A small-molecule ligand and the protein it binds are described below.
Small molecule (SMILES): CC1C[C@@H](O)C([C@H](O)COc2cccc3ccccc23)[C@@H](O)C1

Binding-site contacts:
Ligand atom C14 contacts residue PHE353 of chain 1.A at 3.5 Å (hydrophobic).
Ligand atom C4 contacts residue PHE391 of chain 1.A at 3.6 Å (hydrophobic).
Ligand atom C19 contacts residue PHE353 of chain 1.A at 3.2 Å (hydrophobic).
Ligand atom O3 contacts residue GLU366 of chain 1.A at 3.2 Å (salt-bridge).
Ligand atom O12 contacts residue PHE391 of chain 1.A at 3.2 Å (h-bond).
Ligand atom O10 contacts residue MPD1 of chain 1.E at 3.6 Å.
Ligand atom O10 contacts residue PHE396 of chain 1.A at 3.6 Å.
Ligand atom O11 contacts residue CO1 of chain 1.B at 2.0 Å.
Ligand atom O3 contacts residue HIS280 of chain 1.A at 3.3 Å (h-bond).
Ligand atom C9 contacts residue CO1 of chain 1.B at 3.2 Å.
Ligand atom C20 contacts residue ILE352 of chain 1.A at 3.8 Å (hydrophobic).
Ligand atom C7 contacts residue PRO252 of chain 1.A at 3.8 Å (hydrophobic).
Ligand atom O11 contacts residue VAL200 of chain 1.A at 3.7 Å.
Ligand atom O12 contacts residue GLN351 of chain 1.A at 3.5 Å (h-bond).
Ligand atom C6 contacts residue ASN254 of chain 1.A at 3.3 Å.
Ligand atom C20 contacts residue PHE353 of chain 1.A at 3.6 Å (hydrophobic).
Ligand atom C21 contacts residue LEU340 of chain 1.A at 3.7 Å (hydrophobic).
Ligand atom C18 contacts residue GLY392 of chain 1.A at 3.6 Å.
Ligand atom C22 contacts residue LEU340 of chain 1.A at 3.5 Å (hydrophobic).
Ligand atom O12 contacts residue PHE353 of chain 1.A at 3.5 Å.
Ligand atom O3 contacts residue PHE391 of chain 1.A at 3.4 Å (h-bond).
Ligand atom C1 contacts residue PHE391 of chain 1.A at 3.2 Å (hydrophobic).
Ligand atom C23 contacts residue SER239 of chain 1.A at 3.8 Å.
Ligand atom C9 contacts residue HIS280 of chain 1.A at 3.6 Å.
Ligand atom O3 contacts residue CO1 of chain 1.B at 2.1 Å.
Ligand atom C8 contacts residue PHE391 of chain 1.A at 3.7 Å (hydrophobic).
Ligand atom C20 contacts residue GLN351 of chain 1.A at 3.7 Å.
Ligand atom C2 contacts residue CO1 of chain 1.B at 3.3 Å.
Ligand atom C14 contacts residue GLN351 of chain 1.A at 3.7 Å.
Ligand atom C6 contacts residue SER239 of chain 1.A at 3.5 Å.
Ligand atom O11 contacts residue HIS280 of chain 1.A at 3.1 Å (h-bond).
Ligand atom C4 contacts residue CO1 of chain 1.B at 3.6 Å.
Ligand atom C19 contacts residue GLN351 of chain 1.A at 3.3 Å.
Ligand atom C8 contacts residue PRO252 of chain 1.A at 3.5 Å (hydrophobic).
Ligand atom C5 contacts residue MPD1 of chain 1.E at 3.4 Å.
Ligand atom O11 contacts residue HIS198 of chain 1.A at 2.9 Å (h-bond).
Ligand atom O3 contacts residue PHE353 of chain 1.A at 3.5 Å.
Ligand atom C2 contacts residue PHE391 of chain 1.A at 3.5 Å (hydrophobic).
Ligand atom C2 contacts residue MPD1 of chain 1.E at 3.6 Å.
Ligand atom C23 contacts residue GLU224 of chain 1.A at 3.3 Å.

Sequence of chain 1.A:
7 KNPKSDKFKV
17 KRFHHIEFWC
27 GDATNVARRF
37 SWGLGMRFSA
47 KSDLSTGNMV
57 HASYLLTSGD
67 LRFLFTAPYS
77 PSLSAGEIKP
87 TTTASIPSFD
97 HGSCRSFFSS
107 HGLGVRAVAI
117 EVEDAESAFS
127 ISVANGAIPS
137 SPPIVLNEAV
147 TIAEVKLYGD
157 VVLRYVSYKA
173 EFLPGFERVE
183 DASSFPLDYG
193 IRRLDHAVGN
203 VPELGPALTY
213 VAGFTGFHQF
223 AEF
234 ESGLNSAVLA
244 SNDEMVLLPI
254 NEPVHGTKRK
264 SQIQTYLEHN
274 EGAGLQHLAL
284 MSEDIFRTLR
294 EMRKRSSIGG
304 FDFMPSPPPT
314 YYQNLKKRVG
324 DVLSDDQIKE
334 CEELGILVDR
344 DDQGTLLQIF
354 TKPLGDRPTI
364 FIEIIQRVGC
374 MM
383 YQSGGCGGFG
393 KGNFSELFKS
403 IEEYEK